The protein below binds the small molecule below.
Small molecule (SMILES): Nc1ccn([C@@H]2O[C@H](CO[P](=O)(O)O[C@H]3[C@@H](O)[C@H](n4cnc5c(N)ncnc54)O[C@@H]3CO[P](=O)(O)O[C@H]3[C@@H](O)[C@H](n4cnc5c(=O)nc(N)[nH]c54)O[C@@H]3CO[P](=O)(O)O[C@H]3[C@@H](O)[C@H](n4cnc5c(N)ncnc54)O[C@@H]3CO[P](=O)(O)O[C@H]3[C@@H](O)[C@H](n4cnc5c(N)ncnc54)O[C@@H]3CO[P](=O)(O)O[C@H]3[C@@H](O)[C@H](n4ccc(=O)[nH]c4=O)O[C@@H]3CO[P](=O)(O)O[C@H]3[C@@H](O)[C@H](n4ccc(N)nc4=O)O[C@@H]3CO[P](=O)(O)O[C@H]3[C@@H](O)[C@H](n4ccc(=O)[nH]c4=O)O[C@@H]3CO[P](=O)(O)O[C@H]3[C@@H](O)[C@H](n4cnc5c(=O)nc(N)[nH]c54)O[C@@H]3COPO)[C@@H](O)[C@H]2O)c(=O)n1

Binding-site contacts:
Ligand atom C6 contacts residue THR45 of chain 2.C at 3.5 Å.
Ligand atom N7 contacts residue TYR85 of chain 2.C at 3.6 Å.
Ligand atom O5' contacts residue ARG49 of chain 2.D at 3.6 Å (salt-bridge).
Ligand atom N7 contacts residue LYS61 of chain 2.C at 3.5 Å.
Ligand atom N6 contacts residue THR59 of chain 2.C at 2.9 Å (h-bond).
Ligand atom N6 contacts residue THR91 of chain 2.D at 3.4 Å (h-bond).
Ligand atom OP2 contacts residue TYR85 of chain 2.C at 2.9 Å (h-bond).
Ligand atom C8 contacts residue THR45 of chain 2.C at 3.6 Å.
Ligand atom N1 contacts residue THR59 of chain 2.C at 3.5 Å.
Ligand atom C6 contacts residue TYR85 of chain 2.C at 3.7 Å (hydrophobic).
Ligand atom C5 contacts residue THR45 of chain 2.C at 3.2 Å.
Ligand atom OP1 contacts residue LYS57 of chain 2.D at 2.8 Å.
Ligand atom OP2 contacts residue ASN55 of chain 2.D at 3.5 Å (h-bond).
Ligand atom OP2 contacts residue SER51 of chain 2.D at 3.5 Å (h-bond).
Ligand atom N7 contacts residue THR45 of chain 2.C at 2.5 Å (h-bond).
Ligand atom P contacts residue LYS89 of chain 2.D at 3.4 Å.
Ligand atom OP2 contacts residue LYS57 of chain 2.D at 2.6 Å (salt-bridge).
Ligand atom OP1 contacts residue SER51 of chain 2.D at 2.8 Å (h-bond).
Ligand atom OP1 contacts residue ARG49 of chain 2.D at 2.5 Å (salt-bridge).
Ligand atom C2 contacts residue SER47 of chain 2.C at 3.2 Å.
Ligand atom OP2 contacts residue LYS89 of chain 2.D at 3.4 Å (salt-bridge).
Ligand atom OP1 contacts residue LYS89 of chain 2.D at 3.3 Å (salt-bridge).
Ligand atom OP2 contacts residue LYS89 of chain 2.D at 3.5 Å (salt-bridge).
Ligand atom OP2 contacts residue LYS57 of chain 2.D at 3.2 Å (salt-bridge).
Ligand atom C8 contacts residue TYR85 of chain 2.C at 3.7 Å (hydrophobic).
Ligand atom N1 contacts residue SER47 of chain 2.C at 2.8 Å (h-bond).
Ligand atom P contacts residue SER51 of chain 2.D at 3.4 Å.
Ligand atom OP1 contacts residue SER52 of chain 2.D at 2.9 Å (h-bond).
Ligand atom P contacts residue LYS57 of chain 2.D at 3.2 Å.
Ligand atom O3' contacts residue ARG49 of chain 2.D at 3.0 Å (salt-bridge).
Ligand atom C5 contacts residue TYR85 of chain 2.C at 3.7 Å (hydrophobic).
Ligand atom O2' contacts residue GLU63 of chain 2.C at 3.6 Å.
Ligand atom O5' contacts residue LYS57 of chain 2.D at 3.1 Å (salt-bridge).
Ligand atom O3' contacts residue SER51 of chain 2.D at 3.4 Å.
Ligand atom N6 contacts residue THR45 of chain 2.C at 2.9 Å (h-bond).
Ligand atom P contacts residue ARG49 of chain 2.D at 3.2 Å.
Ligand atom OP2 contacts residue LYS43 of chain 2.C at 3.0 Å (salt-bridge).
Ligand atom C5' contacts residue TYR85 of chain 2.C at 3.7 Å (hydrophobic).
Ligand atom OP1 contacts residue ASN55 of chain 2.D at 3.4 Å (h-bond).
Ligand atom C5' contacts residue ARG49 of chain 2.D at 3.1 Å.

Sequence of chain 2.D:
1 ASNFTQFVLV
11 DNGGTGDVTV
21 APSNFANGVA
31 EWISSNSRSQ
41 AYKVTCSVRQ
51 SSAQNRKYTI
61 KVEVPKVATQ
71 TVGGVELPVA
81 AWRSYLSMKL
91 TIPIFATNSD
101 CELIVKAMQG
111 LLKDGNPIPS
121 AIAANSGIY

Sequence of chain 2.C:
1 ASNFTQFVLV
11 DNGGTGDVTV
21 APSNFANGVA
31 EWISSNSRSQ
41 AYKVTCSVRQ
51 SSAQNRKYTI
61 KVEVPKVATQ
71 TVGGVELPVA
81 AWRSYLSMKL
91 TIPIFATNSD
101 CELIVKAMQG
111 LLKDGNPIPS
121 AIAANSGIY